The small molecule below binds the protein below.
Small molecule (SMILES): CSCC[C@H](NC(=O)[C@@H]1CCCN1C(=O)[C@H](CC(C)C)NC(=O)[C@H](CC(=O)O)NC(=O)[C@@H](N)CC(N)=O)C(=O)N[C@@H](CC(=O)O)C(=O)N[C@H](C(=O)N[C@@H](Cc1ccccc1)C(=O)N[C@H](C=O)CCC(=O)O)C(C)C

Sequence of chain 1.D:
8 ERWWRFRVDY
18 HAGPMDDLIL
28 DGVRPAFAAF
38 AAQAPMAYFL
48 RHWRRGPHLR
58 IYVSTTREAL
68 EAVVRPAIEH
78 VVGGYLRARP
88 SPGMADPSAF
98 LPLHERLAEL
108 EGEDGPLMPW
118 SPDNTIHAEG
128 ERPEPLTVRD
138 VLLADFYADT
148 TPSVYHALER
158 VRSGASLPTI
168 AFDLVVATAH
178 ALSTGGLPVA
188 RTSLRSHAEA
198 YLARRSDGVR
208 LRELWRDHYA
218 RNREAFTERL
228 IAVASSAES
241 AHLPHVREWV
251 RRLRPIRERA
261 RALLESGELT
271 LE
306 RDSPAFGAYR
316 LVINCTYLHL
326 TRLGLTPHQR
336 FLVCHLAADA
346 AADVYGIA

Binding-site contacts:
Ligand atom OE1 contacts residue ASN219 of chain 1.D at 2.9 Å (h-bond).
Ligand atom CZ contacts residue LEU211 of chain 1.D at 3.6 Å (hydrophobic).
Ligand atom OE1 contacts residue ARG218 of chain 1.D at 3.2 Å (salt-bridge).
Ligand atom N contacts residue HIS215 of chain 1.D at 3.8 Å.
Ligand atom CA contacts residue THR166 of chain 1.D at 3.6 Å.
Ligand atom CD2 contacts residue ARG226 of chain 1.D at 3.6 Å.
Ligand atom CD1 contacts residue PHE223 of chain 1.D at 3.7 Å (hydrophobic).
Ligand atom CD2 contacts residue PRO113 of chain 1.A at 3.5 Å (hydrophobic).
Ligand atom OD2 contacts residue SER163 of chain 1.D at 3.1 Å (h-bond).
Ligand atom O contacts residue ARG218 of chain 1.D at 2.6 Å (salt-bridge).
Ligand atom CE1 contacts residue ASP111 of chain 1.A at 3.8 Å.
Ligand atom CG contacts residue ARG218 of chain 1.D at 3.2 Å.
Ligand atom CD1 contacts residue PHE169 of chain 1.D at 3.6 Å (hydrophobic).
Ligand atom CE contacts residue PRO165 of chain 1.D at 3.4 Å (hydrophobic).
Ligand atom C contacts residue HIS215 of chain 1.D at 3.7 Å.
Ligand atom CD2 contacts residue GLY112 of chain 1.A at 3.8 Å.
Ligand atom C contacts residue ARG226 of chain 1.D at 3.8 Å.
Ligand atom CD contacts residue ARG218 of chain 1.D at 3.7 Å.
Ligand atom CE contacts residue VAL338 of chain 1.D at 3.5 Å (hydrophobic).
Ligand atom CB contacts residue THR166 of chain 1.D at 3.6 Å.
Ligand atom C contacts residue ARG218 of chain 1.D at 3.8 Å.
Ligand atom O contacts residue HIS215 of chain 1.D at 2.7 Å (h-bond).
Ligand atom CE2 contacts residue PRO113 of chain 1.A at 3.7 Å (hydrophobic).
Ligand atom CZ contacts residue GLY112 of chain 1.A at 3.6 Å.
Ligand atom CG contacts residue PRO113 of chain 1.A at 3.7 Å (hydrophobic).
Ligand atom CG contacts residue SER163 of chain 1.D at 3.5 Å.
Ligand atom CA contacts residue HIS215 of chain 1.D at 3.5 Å.
Ligand atom O contacts residue ARG226 of chain 1.D at 3.4 Å (salt-bridge).
Ligand atom N contacts residue HIS215 of chain 1.D at 3.8 Å.
Ligand atom CD2 contacts residue PHE223 of chain 1.D at 3.8 Å (hydrophobic).
Ligand atom CE1 contacts residue LEU211 of chain 1.D at 3.8 Å (hydrophobic).
Ligand atom CG contacts residue ASN219 of chain 1.D at 3.7 Å.
Ligand atom O contacts residue PHE223 of chain 1.D at 3.7 Å.
Ligand atom CG1 contacts residue LEU211 of chain 1.D at 3.8 Å (hydrophobic).
Ligand atom CE2 contacts residue GLY112 of chain 1.A at 3.4 Å.
Ligand atom N contacts residue THR166 of chain 1.D at 3.1 Å (h-bond).
Ligand atom O contacts residue HIS215 of chain 1.D at 3.4 Å (h-bond).
Ligand atom SD contacts residue LEU341 of chain 1.D at 3.7 Å.
Ligand atom C contacts residue HIS215 of chain 1.D at 3.7 Å.
Ligand atom OE1 contacts residue HIS215 of chain 1.D at 3.6 Å.

Sequence of chain 1.A:
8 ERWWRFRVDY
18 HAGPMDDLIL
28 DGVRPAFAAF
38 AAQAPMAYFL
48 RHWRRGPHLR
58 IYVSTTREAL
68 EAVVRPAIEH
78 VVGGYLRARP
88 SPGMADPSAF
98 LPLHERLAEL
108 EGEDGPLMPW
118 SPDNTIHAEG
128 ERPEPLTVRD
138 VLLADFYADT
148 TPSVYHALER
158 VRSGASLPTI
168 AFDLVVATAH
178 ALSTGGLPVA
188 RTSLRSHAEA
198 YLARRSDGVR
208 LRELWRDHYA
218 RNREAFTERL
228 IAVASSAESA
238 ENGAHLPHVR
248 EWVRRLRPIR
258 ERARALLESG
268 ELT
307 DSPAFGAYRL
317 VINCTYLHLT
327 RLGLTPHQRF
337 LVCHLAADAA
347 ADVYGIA